Binding-site contacts:
Ligand atom C6 contacts residue TYR72 of chain 2.D at 3.8 Å (hydrophobic).
Ligand atom C4 contacts residue ARG77 of chain 2.D at 4.1 Å.
Ligand atom O4 contacts residue HIS298 of chain 2.D at 2.6 Å (h-bond).
Ligand atom C6 contacts residue THR94 of chain 2.D at 4.2 Å.
Ligand atom O8 contacts residue TYR72 of chain 2.D at 3.7 Å.
Ligand atom O1A contacts residue GLY78 of chain 2.D at 4.1 Å.
Ligand atom C5 contacts residue TYR72 of chain 2.D at 3.6 Å (hydrophobic).
Ligand atom O4 contacts residue VAL296 of chain 2.D at 4.0 Å.
Ligand atom O1B contacts residue TYR72 of chain 2.D at 4.0 Å.
Ligand atom C3 contacts residue HIS298 of chain 2.D at 3.9 Å.
Ligand atom C3 contacts residue ARG77 of chain 2.D at 3.4 Å.
Ligand atom C10 contacts residue TYR72 of chain 2.D at 3.8 Å (hydrophobic).
Ligand atom O3 contacts residue ASN80 of chain 2.D at 3.8 Å.
Ligand atom N5 contacts residue TYR72 of chain 2.D at 3.0 Å (h-bond).
Ligand atom O10 contacts residue THR291 of chain 2.D at 3.8 Å.
Ligand atom O4 contacts residue THR291 of chain 2.D at 4.0 Å.
Ligand atom C1 contacts residue ARG77 of chain 2.D at 3.4 Å.
Ligand atom C2 contacts residue ARG77 of chain 2.D at 4.0 Å.
Ligand atom C11 contacts residue TYR72 of chain 2.D at 4.0 Å (hydrophobic).
Ligand atom O1A contacts residue ARG77 of chain 2.D at 2.8 Å (salt-bridge).
Ligand atom C4 contacts residue VAL296 of chain 2.D at 4.2 Å (hydrophobic).
Ligand atom O6 contacts residue ASN93 of chain 2.D at 3.4 Å (h-bond).
Ligand atom C1 contacts residue TYR72 of chain 2.D at 3.8 Å (hydrophobic).
Ligand atom O1A contacts residue TYR72 of chain 2.D at 3.3 Å.
Ligand atom O3 contacts residue ARG77 of chain 2.D at 4.3 Å.
Ligand atom C11 contacts residue ASP85 of chain 2.E at 3.6 Å.
Ligand atom O8 contacts residue ARG77 of chain 2.D at 3.6 Å.
Ligand atom C4 contacts residue GLY78 of chain 2.D at 3.8 Å.
Ligand atom O3 contacts residue VAL296 of chain 2.D at 4.3 Å.
Ligand atom O4 contacts residue ILE79 of chain 2.D at 4.2 Å.
Ligand atom O1B contacts residue ARG77 of chain 2.D at 2.8 Å (salt-bridge).
Ligand atom O4 contacts residue TYR72 of chain 2.D at 3.9 Å.
Ligand atom O4 contacts residue ARG77 of chain 2.D at 4.3 Å.
Ligand atom O4 contacts residue GLY78 of chain 2.D at 3.1 Å (h-bond).
Ligand atom C4 contacts residue TYR72 of chain 2.D at 3.4 Å (hydrophobic).
Ligand atom C6 contacts residue ASN93 of chain 2.D at 3.2 Å.
Ligand atom C3 contacts residue VAL296 of chain 2.D at 3.5 Å (hydrophobic).
Ligand atom C4 contacts residue HIS298 of chain 2.D at 3.7 Å.
Ligand atom O3 contacts residue GLY78 of chain 2.D at 3.8 Å.
Ligand atom C3 contacts residue GLY78 of chain 2.D at 4.0 Å.

Sequence of chain 2.E:
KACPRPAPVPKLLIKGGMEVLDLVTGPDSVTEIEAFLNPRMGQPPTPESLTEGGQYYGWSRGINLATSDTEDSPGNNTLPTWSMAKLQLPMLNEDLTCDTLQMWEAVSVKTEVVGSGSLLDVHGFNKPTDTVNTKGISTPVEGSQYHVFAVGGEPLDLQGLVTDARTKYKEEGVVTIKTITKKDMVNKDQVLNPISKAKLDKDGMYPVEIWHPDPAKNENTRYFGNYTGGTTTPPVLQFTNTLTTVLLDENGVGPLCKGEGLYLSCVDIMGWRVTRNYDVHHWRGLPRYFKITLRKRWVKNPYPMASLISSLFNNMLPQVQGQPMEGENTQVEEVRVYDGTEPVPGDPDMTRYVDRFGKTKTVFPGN

Sequence of chain 2.D:
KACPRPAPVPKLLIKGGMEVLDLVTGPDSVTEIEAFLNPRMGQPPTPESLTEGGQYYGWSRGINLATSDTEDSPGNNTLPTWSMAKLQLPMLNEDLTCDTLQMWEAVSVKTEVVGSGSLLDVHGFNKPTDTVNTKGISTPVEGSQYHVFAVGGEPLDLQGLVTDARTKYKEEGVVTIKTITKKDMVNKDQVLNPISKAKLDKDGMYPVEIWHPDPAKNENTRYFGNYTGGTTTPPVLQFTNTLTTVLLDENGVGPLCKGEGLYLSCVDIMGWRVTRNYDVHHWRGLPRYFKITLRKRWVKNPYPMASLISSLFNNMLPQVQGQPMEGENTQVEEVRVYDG

This protein binds this small molecule.
Small molecule (SMILES): CC(=O)N[C@H]1[C@H]([C@H](O)[C@H](O)CO)O[C@@](O[C@H]2[C@@H](O)[C@@H](CO)O[C@@H](O[C@H]3[C@H](O)[C@@H](O)[C@H](O)O[C@@H]3CO)[C@@H]2O)(C(=O)O)C[C@@H]1O